The small molecule below binds the protein below.
Small molecule (SMILES): CC(C)CCC[C@@H](C)[C@H]1CC[C@H]2[C@@H]3CC=C4C[C@@H](OC(=O)CCC(=O)O)CC[C@]4(C)[C@H]3CC[C@]12C

Sequence of chain 1.A:
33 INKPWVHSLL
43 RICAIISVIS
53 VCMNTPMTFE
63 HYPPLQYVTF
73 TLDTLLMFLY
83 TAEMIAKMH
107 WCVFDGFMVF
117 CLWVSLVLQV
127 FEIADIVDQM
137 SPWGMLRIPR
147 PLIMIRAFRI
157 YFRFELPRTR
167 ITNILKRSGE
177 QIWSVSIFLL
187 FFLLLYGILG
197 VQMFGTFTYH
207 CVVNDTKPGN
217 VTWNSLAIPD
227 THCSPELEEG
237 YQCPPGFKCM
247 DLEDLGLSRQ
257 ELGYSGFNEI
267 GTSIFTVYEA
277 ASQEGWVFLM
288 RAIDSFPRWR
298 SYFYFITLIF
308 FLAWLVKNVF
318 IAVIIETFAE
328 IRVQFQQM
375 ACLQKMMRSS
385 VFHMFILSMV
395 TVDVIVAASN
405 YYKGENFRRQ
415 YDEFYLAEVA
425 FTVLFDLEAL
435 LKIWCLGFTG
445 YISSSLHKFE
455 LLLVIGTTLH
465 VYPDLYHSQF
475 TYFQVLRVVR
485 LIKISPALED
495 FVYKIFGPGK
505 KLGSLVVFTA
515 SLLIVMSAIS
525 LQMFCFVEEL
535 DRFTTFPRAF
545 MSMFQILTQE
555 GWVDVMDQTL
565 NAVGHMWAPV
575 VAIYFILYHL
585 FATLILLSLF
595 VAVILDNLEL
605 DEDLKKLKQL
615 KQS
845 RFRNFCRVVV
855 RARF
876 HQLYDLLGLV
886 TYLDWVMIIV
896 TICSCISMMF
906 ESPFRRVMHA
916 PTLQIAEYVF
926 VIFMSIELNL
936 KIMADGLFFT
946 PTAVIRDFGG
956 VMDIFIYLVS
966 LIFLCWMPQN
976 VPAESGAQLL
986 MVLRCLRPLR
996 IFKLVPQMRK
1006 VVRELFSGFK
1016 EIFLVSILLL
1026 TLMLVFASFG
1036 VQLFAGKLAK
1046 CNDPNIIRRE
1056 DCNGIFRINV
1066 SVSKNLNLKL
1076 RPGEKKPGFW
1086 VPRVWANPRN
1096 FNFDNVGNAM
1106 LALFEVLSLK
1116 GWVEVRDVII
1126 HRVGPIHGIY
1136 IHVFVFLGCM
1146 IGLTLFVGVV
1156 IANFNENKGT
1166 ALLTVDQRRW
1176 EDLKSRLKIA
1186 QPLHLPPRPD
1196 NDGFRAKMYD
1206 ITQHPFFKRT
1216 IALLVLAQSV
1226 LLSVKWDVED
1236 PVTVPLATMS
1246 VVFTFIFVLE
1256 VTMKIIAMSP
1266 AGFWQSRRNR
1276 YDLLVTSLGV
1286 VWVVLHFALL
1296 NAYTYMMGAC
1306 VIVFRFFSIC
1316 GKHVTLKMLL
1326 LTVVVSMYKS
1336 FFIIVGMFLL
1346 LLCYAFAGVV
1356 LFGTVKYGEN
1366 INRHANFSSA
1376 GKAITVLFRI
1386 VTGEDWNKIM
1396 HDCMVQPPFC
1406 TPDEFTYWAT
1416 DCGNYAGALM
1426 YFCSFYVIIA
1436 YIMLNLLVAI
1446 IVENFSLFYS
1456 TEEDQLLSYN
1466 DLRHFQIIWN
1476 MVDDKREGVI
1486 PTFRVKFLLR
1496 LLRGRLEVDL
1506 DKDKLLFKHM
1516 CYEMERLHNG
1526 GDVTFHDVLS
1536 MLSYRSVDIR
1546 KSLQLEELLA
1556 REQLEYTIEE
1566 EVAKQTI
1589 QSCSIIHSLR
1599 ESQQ

Binding-site contacts:
Ligand atom CBF contacts residue ILE927 of chain 1.A at 4.4 Å (hydrophobic).
Ligand atom OAW contacts residue TYR923 of chain 1.A at 4.5 Å.
Ligand atom CAT contacts residue TYR923 of chain 1.A at 3.4 Å (hydrophobic).
Ligand atom CAM contacts residue GLN919 of chain 1.A at 4.4 Å.
Ligand atom CAR contacts residue TYR923 of chain 1.A at 3.7 Å (hydrophobic).
Ligand atom CBC contacts residue TYR923 of chain 1.A at 4.3 Å (hydrophobic).
Ligand atom OAG contacts residue TYR923 of chain 1.A at 4.2 Å.
Ligand atom CAY contacts residue TYR923 of chain 1.A at 4.2 Å (hydrophobic).
Ligand atom CAS contacts residue ILE927 of chain 1.A at 3.3 Å (hydrophobic).
Ligand atom CAL contacts residue GLN919 of chain 1.A at 4.1 Å.
Ligand atom CAX contacts residue PRO916 of chain 1.A at 3.9 Å (hydrophobic).
Ligand atom CAL contacts residue PRO916 of chain 1.A at 4.1 Å (hydrophobic).
Ligand atom OAH contacts residue PRO916 of chain 1.A at 4.4 Å.
Ligand atom OAF contacts residue PRO916 of chain 1.A at 3.8 Å.
Ligand atom CAU contacts residue ILE927 of chain 1.A at 3.3 Å (hydrophobic).